This protein binds this small molecule.
Small molecule (SMILES): NCc1c[nH]c2nc(N)[nH]c(=O)c12

Binding-site contacts:
Ligand atom N3 contacts residue PHE106 of chain 1.A at 3.5 Å.
Ligand atom N1 contacts residue VAL158 of chain 1.A at 3.5 Å.
Ligand atom C10 contacts residue LEU231 of chain 1.A at 3.4 Å (hydrophobic).
Ligand atom C6 contacts residue VAL158 of chain 1.A at 3.6 Å (hydrophobic).
Ligand atom O6 contacts residue VAL158 of chain 1.A at 3.5 Å.
Ligand atom N1 contacts residue MET260 of chain 1.A at 4.0 Å.
Ligand atom N2 contacts residue SER103 of chain 1.A at 3.1 Å (h-bond).
Ligand atom C10 contacts residue MET260 of chain 1.A at 3.6 Å (hydrophobic).
Ligand atom C2 contacts residue ASP156 of chain 1.A at 3.6 Å.
Ligand atom O6 contacts residue GLN203 of chain 1.A at 3.1 Å (h-bond).
Ligand atom C7 contacts residue MET260 of chain 1.A at 3.7 Å (hydrophobic).
Ligand atom N2 contacts residue GLY105 of chain 1.A at 3.8 Å.
Ligand atom C4 contacts residue MET260 of chain 1.A at 3.5 Å (hydrophobic).
Ligand atom N9 contacts residue PHE106 of chain 1.A at 3.4 Å.
Ligand atom C6 contacts residue ASP156 of chain 1.A at 3.7 Å.
Ligand atom C7 contacts residue PHE106 of chain 1.A at 3.8 Å (hydrophobic).
Ligand atom N1 contacts residue ILE201 of chain 1.A at 4.1 Å.
Ligand atom N11 contacts residue LEU231 of chain 1.A at 2.8 Å (h-bond).
Ligand atom O6 contacts residue GLY229 of chain 1.A at 3.4 Å.
Ligand atom C10 contacts residue GLY230 of chain 1.A at 3.7 Å.
Ligand atom N1 contacts residue ASP156 of chain 1.A at 2.8 Å (salt-bridge).
Ligand atom C6 contacts residue GLY230 of chain 1.A at 4.0 Å.
Ligand atom N2 contacts residue ASP156 of chain 1.A at 2.8 Å (salt-bridge).
Ligand atom N11 contacts residue MET260 of chain 1.A at 2.9 Å (h-bond).
Ligand atom C8 contacts residue PHE106 of chain 1.A at 3.8 Å (hydrophobic).
Ligand atom C8 contacts residue MET260 of chain 1.A at 3.7 Å (hydrophobic).
Ligand atom N2 contacts residue PHE106 of chain 1.A at 3.9 Å.
Ligand atom N2 contacts residue ILE201 of chain 1.A at 3.5 Å.
Ligand atom N3 contacts residue MET260 of chain 1.A at 3.3 Å.
Ligand atom O6 contacts residue ASP156 of chain 1.A at 3.7 Å.
Ligand atom C5 contacts residue PHE106 of chain 1.A at 3.9 Å (hydrophobic).
Ligand atom C2 contacts residue MET260 of chain 1.A at 3.9 Å (hydrophobic).
Ligand atom N1 contacts residue GLN203 of chain 1.A at 4.1 Å.
Ligand atom C6 contacts residue GLN203 of chain 1.A at 4.0 Å.
Ligand atom O6 contacts residue GLY230 of chain 1.A at 2.8 Å (h-bond).
Ligand atom C2 contacts residue PHE106 of chain 1.A at 3.9 Å (hydrophobic).
Ligand atom C2 contacts residue ILE201 of chain 1.A at 4.0 Å (hydrophobic).
Ligand atom N9 contacts residue MET260 of chain 1.A at 3.8 Å.
Ligand atom C5 contacts residue MET260 of chain 1.A at 4.0 Å (hydrophobic).
Ligand atom C4 contacts residue PHE106 of chain 1.A at 3.3 Å (hydrophobic).

Sequence of chain 1.A:
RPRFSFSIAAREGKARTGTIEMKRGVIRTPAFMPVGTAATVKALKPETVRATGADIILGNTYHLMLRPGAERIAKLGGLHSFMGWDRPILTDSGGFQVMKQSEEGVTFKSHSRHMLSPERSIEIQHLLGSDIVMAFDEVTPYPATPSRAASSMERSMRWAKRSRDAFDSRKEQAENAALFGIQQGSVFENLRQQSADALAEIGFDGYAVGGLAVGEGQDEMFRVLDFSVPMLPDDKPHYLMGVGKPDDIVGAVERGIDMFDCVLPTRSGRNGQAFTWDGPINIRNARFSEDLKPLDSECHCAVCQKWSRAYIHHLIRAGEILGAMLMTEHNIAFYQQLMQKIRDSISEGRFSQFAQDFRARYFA